Binding-site contacts:
Ligand atom N3 contacts residue MET168 of chain 1.A at 4.2 Å.
Ligand atom C7 contacts residue MET168 of chain 1.A at 3.9 Å (hydrophobic).
Ligand atom N3 contacts residue VAL121 of chain 1.A at 3.8 Å.
Ligand atom O4' contacts residue LEU50 of chain 1.A at 3.3 Å.
Ligand atom C4 contacts residue MET168 of chain 1.A at 3.8 Å (hydrophobic).
Ligand atom O4' contacts residue VAL58 of chain 1.A at 3.7 Å.
Ligand atom N1 contacts residue GLU119 of chain 1.A at 4.2 Å.
Ligand atom N9 contacts residue MET168 of chain 1.A at 4.2 Å.
Ligand atom C6 contacts residue MET168 of chain 1.A at 3.9 Å (hydrophobic).
Ligand atom C6 contacts residue GLU119 of chain 1.A at 4.0 Å.
Ligand atom C6 contacts residue VAL71 of chain 1.A at 3.3 Å (hydrophobic).
Ligand atom C6 contacts residue VAL121 of chain 1.A at 3.9 Å (hydrophobic).
Ligand atom C2 contacts residue VAL71 of chain 1.A at 3.6 Å (hydrophobic).
Ligand atom C4 contacts residue LEU50 of chain 1.A at 4.2 Å (hydrophobic).
Ligand atom N6 contacts residue VAL121 of chain 1.A at 4.0 Å.
Ligand atom C1' contacts residue LEU50 of chain 1.A at 4.1 Å (hydrophobic).
Ligand atom C2 contacts residue HIS120 of chain 1.A at 3.8 Å.
Ligand atom N3 contacts residue LEU50 of chain 1.A at 3.9 Å.
Ligand atom N3 contacts residue VAL71 of chain 1.A at 3.9 Å.
Ligand atom N6 contacts residue GLU119 of chain 1.A at 2.9 Å (salt-bridge).
Ligand atom N6 contacts residue PHE118 of chain 1.A at 4.2 Å.
Ligand atom C8 contacts residue VAL58 of chain 1.A at 4.0 Å (hydrophobic).
Ligand atom C2' contacts residue MET168 of chain 1.A at 3.8 Å (hydrophobic).
Ligand atom C7 contacts residue VAL71 of chain 1.A at 3.9 Å (hydrophobic).
Ligand atom C4' contacts residue GLY51 of chain 1.A at 4.1 Å.
Ligand atom O3' contacts residue LEU50 of chain 1.A at 4.1 Å.
Ligand atom N1 contacts residue VAL121 of chain 1.A at 2.9 Å (h-bond).
Ligand atom C4' contacts residue LEU50 of chain 1.A at 3.8 Å (hydrophobic).
Ligand atom N1 contacts residue VAL71 of chain 1.A at 3.3 Å.
Ligand atom C2 contacts residue VAL121 of chain 1.A at 2.9 Å (hydrophobic).
Ligand atom C8 contacts residue ILE179 of chain 1.A at 4.2 Å (hydrophobic).
Ligand atom C4 contacts residue VAL71 of chain 1.A at 3.9 Å (hydrophobic).
Ligand atom C5 contacts residue MET168 of chain 1.A at 3.6 Å (hydrophobic).
Ligand atom N1 contacts residue HIS120 of chain 1.A at 3.8 Å.
Ligand atom C7 contacts residue ILE179 of chain 1.A at 4.2 Å (hydrophobic).
Ligand atom O2' contacts residue MET168 of chain 1.A at 3.1 Å.
Ligand atom N6 contacts residue ILE100 of chain 1.A at 3.7 Å.
Ligand atom N6 contacts residue VAL71 of chain 1.A at 3.8 Å.
Ligand atom IAE contacts residue ILE179 of chain 1.A at 4.0 Å.
Ligand atom C5 contacts residue VAL71 of chain 1.A at 3.7 Å (hydrophobic).

Sequence of chain 1.A:
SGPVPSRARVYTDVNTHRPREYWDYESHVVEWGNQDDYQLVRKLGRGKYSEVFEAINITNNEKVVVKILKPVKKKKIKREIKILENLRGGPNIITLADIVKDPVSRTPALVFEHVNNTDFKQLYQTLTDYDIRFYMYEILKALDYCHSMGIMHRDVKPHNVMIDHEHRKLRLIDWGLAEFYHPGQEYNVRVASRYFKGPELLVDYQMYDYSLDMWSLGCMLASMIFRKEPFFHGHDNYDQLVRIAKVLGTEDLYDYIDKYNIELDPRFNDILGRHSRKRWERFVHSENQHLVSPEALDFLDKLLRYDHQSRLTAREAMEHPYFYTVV

The small molecule below binds the protein below.
Small molecule (SMILES): Nc1ncnc2c1c(I)cn2[C@@H]1O[C@H](CO)[C@@H](O)[C@H]1O